The small molecule below binds the protein below.
Small molecule (SMILES): O=S(=O)(O)CCCN1CCN(CCO)CC1

Sequence of chain 1.B:
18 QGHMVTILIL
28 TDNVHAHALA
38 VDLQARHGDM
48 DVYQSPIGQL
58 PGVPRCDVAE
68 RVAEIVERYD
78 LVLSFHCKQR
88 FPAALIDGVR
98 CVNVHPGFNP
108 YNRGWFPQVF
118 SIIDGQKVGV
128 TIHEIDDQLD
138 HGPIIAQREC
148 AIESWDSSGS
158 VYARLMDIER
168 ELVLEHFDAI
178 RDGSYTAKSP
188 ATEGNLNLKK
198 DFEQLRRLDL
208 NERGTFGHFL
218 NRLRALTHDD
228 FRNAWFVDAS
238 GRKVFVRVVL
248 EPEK

Binding-site contacts:
Ligand atom O1S contacts residue ASP227 of chain 1.B at 3.5 Å (salt-bridge).
Ligand atom C3 contacts residue ASP226 of chain 1.B at 4.4 Å.
Ligand atom C7 contacts residue ASP227 of chain 1.B at 4.5 Å.
Ligand atom C7 contacts residue ASP226 of chain 1.B at 3.9 Å.
Ligand atom C3 contacts residue PHE228 of chain 1.B at 3.6 Å (hydrophobic).
Ligand atom O2S contacts residue PHE228 of chain 1.B at 3.6 Å.
Ligand atom N1 contacts residue ASP227 of chain 1.B at 2.8 Å (salt-bridge).
Ligand atom C5 contacts residue ASP227 of chain 1.B at 3.5 Å.
Ligand atom O3S contacts residue ARG229 of chain 1.B at 3.7 Å.
Ligand atom C6 contacts residue ASP227 of chain 1.B at 3.5 Å.
Ligand atom O1S contacts residue ARG229 of chain 1.B at 2.8 Å (salt-bridge).
Ligand atom O8 contacts residue HIS225 of chain 1.B at 3.8 Å.
Ligand atom S contacts residue PHE228 of chain 1.B at 4.5 Å.
Ligand atom O8 contacts residue PHE228 of chain 1.B at 3.9 Å.
Ligand atom O2S contacts residue ARG229 of chain 1.B at 3.1 Å (salt-bridge).
Ligand atom S contacts residue ARG229 of chain 1.B at 3.8 Å.
Ligand atom C3 contacts residue ASP227 of chain 1.B at 3.3 Å.
Ligand atom C2 contacts residue ASP227 of chain 1.B at 3.4 Å.
Ligand atom C10 contacts residue PHE228 of chain 1.B at 3.8 Å (hydrophobic).
Ligand atom C10 contacts residue ASP227 of chain 1.B at 4.2 Å.
Ligand atom O1S contacts residue PHE228 of chain 1.B at 4.2 Å.
Ligand atom O8 contacts residue ASP226 of chain 1.B at 2.6 Å (salt-bridge).
Ligand atom C11 contacts residue ARG229 of chain 1.B at 4.3 Å.
Ligand atom N4 contacts residue ASP227 of chain 1.B at 3.9 Å.
Ligand atom C8 contacts residue ASP226 of chain 1.B at 3.3 Å.
Ligand atom C9 contacts residue ASP227 of chain 1.B at 3.6 Å.
Ligand atom C2 contacts residue PHE228 of chain 1.B at 3.6 Å (hydrophobic).